Sequence of chain 1.A:
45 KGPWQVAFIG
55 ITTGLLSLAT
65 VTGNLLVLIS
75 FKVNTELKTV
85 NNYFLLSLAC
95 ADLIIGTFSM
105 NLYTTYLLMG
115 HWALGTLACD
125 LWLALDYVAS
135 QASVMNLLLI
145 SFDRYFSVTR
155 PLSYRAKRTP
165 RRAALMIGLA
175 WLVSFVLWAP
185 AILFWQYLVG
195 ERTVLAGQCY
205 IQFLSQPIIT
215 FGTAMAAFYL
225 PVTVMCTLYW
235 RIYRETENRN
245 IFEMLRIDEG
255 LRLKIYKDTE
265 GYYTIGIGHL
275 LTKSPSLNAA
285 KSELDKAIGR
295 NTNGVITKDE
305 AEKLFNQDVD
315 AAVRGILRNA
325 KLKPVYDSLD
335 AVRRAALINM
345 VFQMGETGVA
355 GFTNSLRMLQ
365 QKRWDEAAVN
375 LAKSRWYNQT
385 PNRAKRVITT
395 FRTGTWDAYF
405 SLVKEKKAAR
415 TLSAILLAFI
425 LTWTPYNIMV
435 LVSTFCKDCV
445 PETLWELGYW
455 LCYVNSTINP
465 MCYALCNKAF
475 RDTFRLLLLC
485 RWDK

Binding-site contacts:
Ligand atom CA contacts residue GLU409 of chain 1.A at 3.8 Å.
Ligand atom N contacts residue PGE1 of chain 1.F at 3.7 Å.
Ligand atom CG contacts residue ARG162 of chain 1.A at 3.9 Å.
Ligand atom CB contacts residue GLU409 of chain 1.A at 3.5 Å.
Ligand atom CZ contacts residue ALA412 of chain 1.A at 3.9 Å (hydrophobic).
Ligand atom O contacts residue SER405 of chain 1.A at 3.1 Å (h-bond).
Ligand atom CE1 contacts residue ALA412 of chain 1.A at 3.7 Å (hydrophobic).
Ligand atom CE1 contacts residue ASN85 of chain 1.A at 3.9 Å.
Ligand atom CE1 contacts residue PGE1 of chain 1.F at 3.7 Å.
Ligand atom CB contacts residue LYS408 of chain 1.A at 3.8 Å.
Ligand atom CA contacts residue ASN85 of chain 1.A at 4.0 Å.
Ligand atom OD2 contacts residue SER405 of chain 1.A at 3.9 Å.
Ligand atom OD2 contacts residue ARG162 of chain 1.A at 3.5 Å (salt-bridge).
Ligand atom OD1 contacts residue VAL407 of chain 1.A at 3.9 Å.
Ligand atom CB contacts residue GLU409 of chain 1.A at 4.0 Å.
Ligand atom CD1 contacts residue PGE1 of chain 1.F at 3.5 Å.
Ligand atom CG contacts residue ALA412 of chain 1.A at 3.8 Å (hydrophobic).
Ligand atom CB contacts residue ARG162 of chain 1.A at 3.2 Å.
Ligand atom O contacts residue ARG162 of chain 1.A at 4.0 Å.
Ligand atom CB contacts residue SER151 of chain 1.A at 3.7 Å.
Ligand atom O contacts residue ASN85 of chain 1.A at 2.9 Å (h-bond).
Ligand atom OH contacts residue ASN85 of chain 1.A at 3.7 Å.
Ligand atom N contacts residue ASN85 of chain 1.A at 3.2 Å (h-bond).
Ligand atom CE2 contacts residue ASN85 of chain 1.A at 3.8 Å.
Ligand atom OD1 contacts residue SER405 of chain 1.A at 3.0 Å (h-bond).
Ligand atom C contacts residue ASN85 of chain 1.A at 3.7 Å.
Ligand atom CD2 contacts residue ASN85 of chain 1.A at 4.0 Å.
Ligand atom CG contacts residue SER405 of chain 1.A at 3.8 Å.
Ligand atom NZ contacts residue PHE404 of chain 1.A at 3.8 Å.
Ligand atom NZ contacts residue GLU247 of chain 1.A at 3.6 Å (salt-bridge).
Ligand atom N contacts residue GLU409 of chain 1.A at 3.3 Å.
Ligand atom CG contacts residue VAL407 of chain 1.A at 4.0 Å (hydrophobic).
Ligand atom CD2 contacts residue ALA412 of chain 1.A at 4.0 Å (hydrophobic).
Ligand atom CZ contacts residue ASN85 of chain 1.A at 3.8 Å.
Ligand atom CE contacts residue GLU247 of chain 1.A at 3.7 Å.
Ligand atom CD1 contacts residue ASN85 of chain 1.A at 4.0 Å.
Ligand atom OD2 contacts residue VAL407 of chain 1.A at 3.4 Å.
Ligand atom CD1 contacts residue ALA412 of chain 1.A at 3.6 Å (hydrophobic).
Ligand atom CD contacts residue ARG243 of chain 1.A at 3.6 Å.
Ligand atom CD contacts residue LEU406 of chain 1.A at 3.7 Å (hydrophobic).

A small-molecule ligand and the protein it binds are described below.
Small molecule (SMILES): NCCCC[C@H](NC(=O)[C@H](Cc1ccc(O)cc1)NC(=O)[C@@H](N)CC(=O)O)C(=O)N[C@@H](CC(=O)O)C(=O)N[C@@H](CC(=O)O)C(=O)N[C@@H](CC(=O)O)C(=O)N[C@H](C=O)CC(=O)O